Sequence of chain 1.L:
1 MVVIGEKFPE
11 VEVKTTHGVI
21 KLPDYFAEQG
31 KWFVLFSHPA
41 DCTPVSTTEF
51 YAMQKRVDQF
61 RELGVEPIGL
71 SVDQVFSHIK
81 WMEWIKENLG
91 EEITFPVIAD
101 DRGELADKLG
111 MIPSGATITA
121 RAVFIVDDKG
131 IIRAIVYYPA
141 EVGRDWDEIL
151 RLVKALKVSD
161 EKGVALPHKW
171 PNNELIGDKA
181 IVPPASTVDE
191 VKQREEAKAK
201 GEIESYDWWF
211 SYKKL

Binding-site contacts:
Ligand atom C6 contacts residue PRO183 of chain 1.K at 3.7 Å (hydrophobic).
Ligand atom C8 contacts residue VAL164 of chain 1.K at 4.2 Å (hydrophobic).
Ligand atom C11 contacts residue VAL164 of chain 1.K at 3.9 Å (hydrophobic).
Ligand atom O1 contacts residue PRO184 of chain 1.K at 3.3 Å.
Ligand atom O1 contacts residue PRO183 of chain 1.K at 3.5 Å.
Ligand atom C5 contacts residue CYS42 of chain 1.L at 3.4 Å (hydrophobic).
Ligand atom C12 contacts residue GLY163 of chain 1.K at 4.3 Å.
Ligand atom O1 contacts residue ALA165 of chain 1.K at 3.2 Å.
Ligand atom C4 contacts residue GLY163 of chain 1.K at 4.2 Å.
Ligand atom C1 contacts residue ASP41 of chain 1.L at 3.7 Å.
Ligand atom C9 contacts residue GLU141 of chain 1.L at 3.1 Å.
Ligand atom C5 contacts residue GLU141 of chain 1.L at 3.7 Å.
Ligand atom C7 contacts residue GLU141 of chain 1.L at 3.6 Å.
Ligand atom C8 contacts residue GLY163 of chain 1.K at 3.8 Å.
Ligand atom C4 contacts residue VAL182 of chain 1.K at 4.2 Å (hydrophobic).
Ligand atom C4 contacts residue ILE181 of chain 1.K at 4.0 Å (hydrophobic).
Ligand atom C3 contacts residue PRO183 of chain 1.K at 4.0 Å (hydrophobic).
Ligand atom C4 contacts residue ALA165 of chain 1.K at 3.4 Å (hydrophobic).
Ligand atom O1 contacts residue VAL182 of chain 1.K at 3.7 Å.
Ligand atom C2 contacts residue PRO184 of chain 1.K at 3.6 Å (hydrophobic).
Ligand atom C5 contacts residue ALA165 of chain 1.K at 4.4 Å (hydrophobic).
Ligand atom O1 contacts residue ILE181 of chain 1.K at 4.3 Å.
Ligand atom C1 contacts residue PRO184 of chain 1.K at 3.9 Å (hydrophobic).
Ligand atom C2 contacts residue PRO183 of chain 1.K at 3.9 Å (hydrophobic).
Ligand atom C1 contacts residue CYS42 of chain 1.L at 1.8 Å (hydrophobic).
Ligand atom O1 contacts residue PRO44 of chain 1.L at 4.0 Å.
Ligand atom C6 contacts residue ALA165 of chain 1.K at 3.6 Å (hydrophobic).
Ligand atom C8 contacts residue GLU141 of chain 1.L at 4.3 Å.
Ligand atom C2 contacts residue CYS42 of chain 1.L at 2.7 Å (hydrophobic).
Ligand atom C1 contacts residue ALA165 of chain 1.K at 4.3 Å (hydrophobic).
Ligand atom C4 contacts residue PRO183 of chain 1.K at 3.5 Å (hydrophobic).
Ligand atom C6 contacts residue GLY163 of chain 1.K at 3.2 Å.
Ligand atom C3 contacts residue CYS42 of chain 1.L at 3.4 Å (hydrophobic).
Ligand atom C3 contacts residue ALA165 of chain 1.K at 3.6 Å (hydrophobic).
Ligand atom C6 contacts residue VAL164 of chain 1.K at 3.4 Å (hydrophobic).
Ligand atom C2 contacts residue ALA165 of chain 1.K at 3.4 Å (hydrophobic).
Ligand atom C10 contacts residue GLU141 of chain 1.L at 3.6 Å.
Ligand atom C11 contacts residue GLY163 of chain 1.K at 3.4 Å.
Ligand atom O1 contacts residue CYS42 of chain 1.L at 3.5 Å (h-bond).
Ligand atom C4 contacts residue VAL164 of chain 1.K at 3.7 Å (hydrophobic).

Sequence of chain 1.K:
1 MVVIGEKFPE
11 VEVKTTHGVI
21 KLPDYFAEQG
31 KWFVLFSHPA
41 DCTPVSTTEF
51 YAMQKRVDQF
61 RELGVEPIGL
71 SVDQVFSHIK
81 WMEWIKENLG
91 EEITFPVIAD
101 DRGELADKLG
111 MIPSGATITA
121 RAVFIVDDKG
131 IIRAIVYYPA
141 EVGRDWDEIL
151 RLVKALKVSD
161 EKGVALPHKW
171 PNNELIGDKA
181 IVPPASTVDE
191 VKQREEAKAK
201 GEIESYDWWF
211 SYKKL

The protein below binds the small molecule below.
Small molecule (SMILES): CC(=O)c1ccc2ccccc2c1